This small molecule binds to this protein.
Small molecule (SMILES): CC(=O)N[C@H]1[C@H](O[C@H]2[C@H](O)[C@@H](NC(C)=O)CO[C@@H]2CO)O[C@H](CO)[C@@H](O)[C@@H]1O

Binding-site contacts:
Ligand atom O6 contacts residue ARG640 of chain 1.B at 4.3 Å.
Ligand atom C8 contacts residue ASN82 of chain 1.B at 4.4 Å.
Ligand atom N2 contacts residue ASN82 of chain 1.B at 3.0 Å (h-bond).
Ligand atom C7 contacts residue ASN82 of chain 1.B at 3.3 Å.
Ligand atom C5 contacts residue ASN82 of chain 1.B at 3.7 Å.
Ligand atom C2 contacts residue ASN82 of chain 1.B at 2.5 Å.
Ligand atom O5 contacts residue ASN82 of chain 1.B at 2.4 Å (h-bond).
Ligand atom C4 contacts residue ASN82 of chain 1.B at 4.3 Å.
Ligand atom C1 contacts residue ASN82 of chain 1.B at 1.5 Å.
Ligand atom C3 contacts residue ASN82 of chain 1.B at 3.8 Å.
Ligand atom O7 contacts residue ASN82 of chain 1.B at 3.2 Å (h-bond).

Sequence of chain 1.B:
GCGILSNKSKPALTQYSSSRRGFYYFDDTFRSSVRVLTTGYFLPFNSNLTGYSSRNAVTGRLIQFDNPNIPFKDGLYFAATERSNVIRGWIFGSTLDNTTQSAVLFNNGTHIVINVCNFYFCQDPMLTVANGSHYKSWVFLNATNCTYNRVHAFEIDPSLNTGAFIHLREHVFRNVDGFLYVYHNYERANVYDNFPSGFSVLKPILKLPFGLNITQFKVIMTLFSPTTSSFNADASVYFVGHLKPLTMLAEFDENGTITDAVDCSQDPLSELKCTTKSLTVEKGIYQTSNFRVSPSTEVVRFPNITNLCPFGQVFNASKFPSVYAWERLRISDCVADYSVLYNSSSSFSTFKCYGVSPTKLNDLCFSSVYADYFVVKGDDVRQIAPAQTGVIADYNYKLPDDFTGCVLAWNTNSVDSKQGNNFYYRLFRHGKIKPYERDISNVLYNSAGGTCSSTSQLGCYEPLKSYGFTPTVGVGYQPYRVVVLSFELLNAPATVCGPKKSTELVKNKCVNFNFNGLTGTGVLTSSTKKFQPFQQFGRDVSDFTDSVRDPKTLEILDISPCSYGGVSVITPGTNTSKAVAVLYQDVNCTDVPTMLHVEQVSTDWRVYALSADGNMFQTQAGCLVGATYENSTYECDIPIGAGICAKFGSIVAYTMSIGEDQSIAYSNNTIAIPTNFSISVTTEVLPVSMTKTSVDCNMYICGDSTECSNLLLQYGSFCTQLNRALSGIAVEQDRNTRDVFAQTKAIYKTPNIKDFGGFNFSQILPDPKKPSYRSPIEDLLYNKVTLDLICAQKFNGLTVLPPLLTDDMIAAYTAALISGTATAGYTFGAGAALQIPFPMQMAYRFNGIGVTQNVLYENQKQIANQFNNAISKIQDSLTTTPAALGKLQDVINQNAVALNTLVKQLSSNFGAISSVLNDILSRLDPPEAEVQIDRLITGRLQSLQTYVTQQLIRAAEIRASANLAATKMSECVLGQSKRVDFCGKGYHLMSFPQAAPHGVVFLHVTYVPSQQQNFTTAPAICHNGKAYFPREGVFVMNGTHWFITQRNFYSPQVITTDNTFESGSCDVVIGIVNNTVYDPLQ